Binding-site contacts:
Ligand atom C7 contacts residue ASN15 of chain 1.C at 3.3 Å.
Ligand atom O5 contacts residue ASN15 of chain 1.C at 2.4 Å (h-bond).
Ligand atom O7 contacts residue ASN15 of chain 1.C at 3.4 Å.
Ligand atom C2 contacts residue ASN15 of chain 1.C at 2.5 Å.
Ligand atom C5 contacts residue ASN15 of chain 1.C at 3.7 Å.
Ligand atom C4 contacts residue ASN15 of chain 1.C at 4.3 Å.
Ligand atom C3 contacts residue ASN15 of chain 1.C at 3.8 Å.
Ligand atom C8 contacts residue ASN15 of chain 1.C at 4.4 Å.
Ligand atom O7 contacts residue PRO14 of chain 1.C at 3.9 Å.
Ligand atom N2 contacts residue ASN15 of chain 1.C at 2.9 Å (h-bond).
Ligand atom C1 contacts residue ASN15 of chain 1.C at 1.4 Å.

Sequence of chain 1.C:
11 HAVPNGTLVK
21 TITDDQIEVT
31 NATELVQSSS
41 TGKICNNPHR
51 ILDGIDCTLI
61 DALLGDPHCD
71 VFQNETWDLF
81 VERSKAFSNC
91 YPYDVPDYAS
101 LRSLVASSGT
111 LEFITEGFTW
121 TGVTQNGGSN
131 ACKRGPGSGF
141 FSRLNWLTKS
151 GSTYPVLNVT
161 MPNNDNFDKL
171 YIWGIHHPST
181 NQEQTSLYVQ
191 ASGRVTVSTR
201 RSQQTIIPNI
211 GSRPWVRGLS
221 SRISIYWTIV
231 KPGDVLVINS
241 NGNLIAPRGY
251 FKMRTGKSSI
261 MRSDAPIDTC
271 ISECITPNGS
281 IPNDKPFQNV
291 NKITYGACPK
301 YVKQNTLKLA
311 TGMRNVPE

The small molecule below binds the protein below.
Small molecule (SMILES): CC(=O)N[C@@H]1[C@@H](O)[C@H](O)[C@@H](CO)O[C@H]1O